Sequence of chain 1.A:
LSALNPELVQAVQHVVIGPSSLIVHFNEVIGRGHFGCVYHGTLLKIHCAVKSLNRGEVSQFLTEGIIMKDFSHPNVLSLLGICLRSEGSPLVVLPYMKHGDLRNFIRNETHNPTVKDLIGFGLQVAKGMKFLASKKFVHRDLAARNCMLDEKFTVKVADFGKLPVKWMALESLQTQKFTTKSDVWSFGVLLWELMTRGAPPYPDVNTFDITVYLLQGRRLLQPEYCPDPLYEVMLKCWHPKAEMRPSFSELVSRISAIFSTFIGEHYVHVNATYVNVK

Binding-site contacts:
Ligand atom O32 contacts residue PHE177 of chain 1.A at 3.3 Å.
Ligand atom C23 contacts residue LYS64 of chain 1.A at 3.5 Å.
Ligand atom C21 contacts residue MET85 of chain 1.A at 3.7 Å (hydrophobic).
Ligand atom C9 contacts residue ALA62 of chain 1.A at 3.4 Å (hydrophobic).
Ligand atom N26 contacts residue PRO112 of chain 1.A at 3.7 Å.
Ligand atom N26 contacts residue MET114 of chain 1.A at 2.9 Å (h-bond).
Ligand atom C8 contacts residue LEU111 of chain 1.A at 3.3 Å (hydrophobic).
Ligand atom C17 contacts residue MET165 of chain 1.A at 3.7 Å (hydrophobic).
Ligand atom C18 contacts residue MET85 of chain 1.A at 3.6 Å (hydrophobic).
Ligand atom C24 contacts residue PHE78 of chain 1.A at 3.6 Å (hydrophobic).
Ligand atom C9 contacts residue MET114 of chain 1.A at 3.6 Å (hydrophobic).
Ligand atom O30 contacts residue ASP176 of chain 1.A at 2.9 Å (salt-bridge).
Ligand atom C15 contacts residue LEU111 of chain 1.A at 3.6 Å (hydrophobic).
Ligand atom C6 contacts residue VAL174 of chain 1.A at 3.5 Å (hydrophobic).
Ligand atom F35 contacts residue VAL46 of chain 1.A at 3.2 Å.
Ligand atom C12 contacts residue PHE177 of chain 1.A at 3.4 Å (hydrophobic).
Ligand atom C19 contacts residue MET85 of chain 1.A at 3.6 Å (hydrophobic).
Ligand atom N29 contacts residue ASP176 of chain 1.A at 3.3 Å (salt-bridge).
Ligand atom C25 contacts residue GLU81 of chain 1.A at 3.5 Å.
Ligand atom C16 contacts residue MET165 of chain 1.A at 3.5 Å (hydrophobic).
Ligand atom F34 contacts residue LEU149 of chain 1.A at 3.0 Å.
Ligand atom N27 contacts residue MET85 of chain 1.A at 3.6 Å.
Ligand atom F34 contacts residue VAL174 of chain 1.A at 3.7 Å.
Ligand atom C20 contacts residue ASP176 of chain 1.A at 3.4 Å.
Ligand atom C1 contacts residue ASP176 of chain 1.A at 3.5 Å.
Ligand atom C23 contacts residue ASP176 of chain 1.A at 3.4 Å.
Ligand atom C9 contacts residue PRO112 of chain 1.A at 3.1 Å (hydrophobic).
Ligand atom C6 contacts residue PHE88 of chain 1.A at 3.7 Å (hydrophobic).
Ligand atom C7 contacts residue ALA62 of chain 1.A at 3.4 Å (hydrophobic).
Ligand atom O31 contacts residue LYS64 of chain 1.A at 2.8 Å.
Ligand atom C4 contacts residue PHE177 of chain 1.A at 3.5 Å (hydrophobic).
Ligand atom C22 contacts residue ASP176 of chain 1.A at 3.4 Å.
Ligand atom F35 contacts residue LEU111 of chain 1.A at 3.5 Å.
Ligand atom O33 contacts residue LYS64 of chain 1.A at 3.2 Å (salt-bridge).
Ligand atom CL36 contacts residue ILE38 of chain 1.A at 3.0 Å.
Ligand atom C24 contacts residue VAL109 of chain 1.A at 3.7 Å (hydrophobic).
Ligand atom O30 contacts residue ALA175 of chain 1.A at 3.5 Å.
Ligand atom N28 contacts residue MET114 of chain 1.A at 3.0 Å (h-bond).
Ligand atom C18 contacts residue GLU81 of chain 1.A at 3.7 Å.
Ligand atom N28 contacts residue TYR113 of chain 1.A at 3.5 Å.

This protein binds this small molecule.
Small molecule (SMILES): CCOc1ccn(-c2ccc(F)cc2)c(=O)c1C(=O)Nc1ccc(Oc2ccnc(N)c2Cl)c(F)c1